This small molecule binds to this protein.
Small molecule (SMILES): [O-][C@@H]1C(O)[C@@H](O)[C@H](O)C(Cn2cc(CCCOc3ccc(-c4ccccc4)cc3)nn2)[C@H]1O

Sequence of chain 1.B:
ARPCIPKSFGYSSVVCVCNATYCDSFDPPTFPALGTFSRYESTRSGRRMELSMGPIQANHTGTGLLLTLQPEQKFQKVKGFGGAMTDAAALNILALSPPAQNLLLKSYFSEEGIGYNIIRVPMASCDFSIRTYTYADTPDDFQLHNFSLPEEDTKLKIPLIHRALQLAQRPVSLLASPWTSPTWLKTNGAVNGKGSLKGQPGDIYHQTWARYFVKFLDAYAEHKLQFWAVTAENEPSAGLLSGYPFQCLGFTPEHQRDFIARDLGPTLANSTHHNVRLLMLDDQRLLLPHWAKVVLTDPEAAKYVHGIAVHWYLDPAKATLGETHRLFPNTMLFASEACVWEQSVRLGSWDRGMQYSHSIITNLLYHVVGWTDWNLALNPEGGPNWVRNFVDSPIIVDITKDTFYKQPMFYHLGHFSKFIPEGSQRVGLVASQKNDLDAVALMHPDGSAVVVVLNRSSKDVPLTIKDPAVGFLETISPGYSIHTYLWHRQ

Binding-site contacts:
Ligand atom N13 contacts residue VAL398 of chain 1.B at 3.7 Å.
Ligand atom N15 contacts residue VAL343 of chain 1.B at 3.6 Å.
Ligand atom O8 contacts residue ASN234 of chain 1.B at 3.0 Å (h-bond).
Ligand atom O11 contacts residue PHE128 of chain 1.B at 3.3 Å.
Ligand atom N14 contacts residue VAL398 of chain 1.B at 3.6 Å.
Ligand atom C5 contacts residue TRP381 of chain 1.B at 3.5 Å (hydrophobic).
Ligand atom O11 contacts residue ASP127 of chain 1.B at 2.6 Å (salt-bridge).
Ligand atom C6 contacts residue GLU340 of chain 1.B at 2.9 Å.
Ligand atom C18 contacts residue CYS342 of chain 1.B at 2.9 Å (hydrophobic).
Ligand atom C5 contacts residue GLU340 of chain 1.B at 3.5 Å.
Ligand atom C4 contacts residue TRP381 of chain 1.B at 3.6 Å (hydrophobic).
Ligand atom C12 contacts residue ASN396 of chain 1.B at 3.9 Å.
Ligand atom C2 contacts residue GLU340 of chain 1.B at 1.4 Å.
Ligand atom C4 contacts residue ASP127 of chain 1.B at 3.8 Å.
Ligand atom O9 contacts residue PHE246 of chain 1.B at 3.3 Å.
Ligand atom C2 contacts residue GLU235 of chain 1.B at 3.4 Å.
Ligand atom O8 contacts residue GLU340 of chain 1.B at 2.6 Å (salt-bridge).
Ligand atom C18 contacts residue ASP315 of chain 1.B at 3.6 Å.
Ligand atom C19 contacts residue ASP315 of chain 1.B at 3.0 Å.
Ligand atom C6 contacts residue TRP381 of chain 1.B at 3.6 Å (hydrophobic).
Ligand atom O8 contacts residue GLU235 of chain 1.B at 3.7 Å.
Ligand atom O7 contacts residue GLU340 of chain 1.B at 3.5 Å (salt-bridge).
Ligand atom C3 contacts residue GLU340 of chain 1.B at 2.5 Å.
Ligand atom O11 contacts residue TRP381 of chain 1.B at 2.9 Å (h-bond).
Ligand atom N13 contacts residue CYS342 of chain 1.B at 3.8 Å.
Ligand atom C18 contacts residue VAL343 of chain 1.B at 4.0 Å (hydrophobic).
Ligand atom C12 contacts residue VAL398 of chain 1.B at 4.0 Å (hydrophobic).
Ligand atom N14 contacts residue CYS342 of chain 1.B at 2.5 Å.
Ligand atom O9 contacts residue ASP127 of chain 1.B at 2.7 Å (salt-bridge).
Ligand atom N15 contacts residue CYS342 of chain 1.B at 2.0 Å.
Ligand atom O8 contacts residue TRP179 of chain 1.B at 3.5 Å (h-bond).
Ligand atom C4 contacts residue GLU340 of chain 1.B at 3.0 Å.
Ligand atom C3 contacts residue GLU235 of chain 1.B at 4.0 Å.
Ligand atom C5 contacts residue ASP127 of chain 1.B at 3.5 Å.
Ligand atom O9 contacts residue TRP381 of chain 1.B at 3.8 Å.
Ligand atom O9 contacts residue TRP179 of chain 1.B at 3.0 Å (h-bond).
Ligand atom C16 contacts residue CYS342 of chain 1.B at 3.3 Å (hydrophobic).
Ligand atom O11 contacts residue ASN396 of chain 1.B at 3.6 Å.
Ligand atom C1 contacts residue GLU340 of chain 1.B at 2.3 Å.
Ligand atom N14 contacts residue TRP381 of chain 1.B at 3.8 Å.